Sequence of chain 1.B:
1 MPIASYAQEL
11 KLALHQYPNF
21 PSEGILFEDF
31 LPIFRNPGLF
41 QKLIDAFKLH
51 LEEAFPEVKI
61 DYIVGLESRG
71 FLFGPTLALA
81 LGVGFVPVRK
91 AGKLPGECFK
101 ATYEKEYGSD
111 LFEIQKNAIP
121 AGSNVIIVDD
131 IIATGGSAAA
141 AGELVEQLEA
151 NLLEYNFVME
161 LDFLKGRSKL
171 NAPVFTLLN

A protein and the small-molecule ligand that binds it are described below.
Small molecule (SMILES): Nc1ncnc2[nH]cnc12

Binding-site contacts:
Ligand atom C2 contacts residue PHE27 of chain 1.B at 3.9 Å (hydrophobic).
Ligand atom C5 contacts residue ILE131 of chain 1.B at 4.1 Å (hydrophobic).
Ligand atom C6 contacts residue LEU26 of chain 1.B at 3.6 Å (hydrophobic).
Ligand atom N6 contacts residue PHE27 of chain 1.B at 4.2 Å.
Ligand atom N1 contacts residue LEU26 of chain 1.B at 3.7 Å.
Ligand atom C2 contacts residue ARG69 of chain 1.B at 3.7 Å.
Ligand atom N6 contacts residue LEU161 of chain 1.B at 3.6 Å.
Ligand atom C6 contacts residue LEU161 of chain 1.B at 4.0 Å (hydrophobic).
Ligand atom N6 contacts residue ILE25 of chain 1.B at 4.1 Å.
Ligand atom N7 contacts residue LEU161 of chain 1.B at 3.6 Å.
Ligand atom N1 contacts residue PHE27 of chain 1.B at 3.6 Å.
Ligand atom N1 contacts residue ILE131 of chain 1.B at 3.9 Å.
Ligand atom N1 contacts residue GLU28 of chain 1.B at 3.2 Å (salt-bridge).
Ligand atom N3 contacts residue PHE27 of chain 1.B at 4.1 Å.
Ligand atom C2 contacts residue ILE131 of chain 1.B at 3.9 Å (hydrophobic).
Ligand atom C8 contacts residue ALA133 of chain 1.B at 3.7 Å (hydrophobic).
Ligand atom N9 contacts residue ILE131 of chain 1.B at 3.7 Å.
Ligand atom C6 contacts residue GLU28 of chain 1.B at 4.3 Å.
Ligand atom N6 contacts residue LEU26 of chain 1.B at 2.7 Å (h-bond).
Ligand atom N3 contacts residue ILE131 of chain 1.B at 3.6 Å.
Ligand atom C6 contacts residue PHE27 of chain 1.B at 4.3 Å (hydrophobic).
Ligand atom N7 contacts residue ALA133 of chain 1.B at 3.9 Å.
Ligand atom C4 contacts residue ILE131 of chain 1.B at 3.7 Å (hydrophobic).
Ligand atom C5 contacts residue LEU161 of chain 1.B at 3.9 Å (hydrophobic).
Ligand atom C4 contacts residue ARG69 of chain 1.B at 4.2 Å.
Ligand atom N3 contacts residue ARG69 of chain 1.B at 3.2 Å (salt-bridge).
Ligand atom C2 contacts residue GLU28 of chain 1.B at 3.7 Å.
Ligand atom C6 contacts residue ILE131 of chain 1.B at 4.0 Å (hydrophobic).